Binding-site contacts:
Ligand atom C2 contacts residue LYS105 of chain 1.A at 3.6 Å.
Ligand atom HG contacts residue CYS162 of chain 1.A at 3.2 Å.
Ligand atom HG contacts residue ARG160 of chain 1.A at 4.5 Å.
Ligand atom C1 contacts residue LYS105 of chain 1.A at 3.4 Å.
Ligand atom C1 contacts residue EMT1 of chain 1.H at 3.3 Å.
Ligand atom C2 contacts residue THR178 of chain 1.A at 3.8 Å.
Ligand atom C2 contacts residue LYS107 of chain 1.A at 4.3 Å.
Ligand atom C2 contacts residue EMT1 of chain 1.H at 3.4 Å.
Ligand atom C1 contacts residue LYS107 of chain 1.A at 3.8 Å.
Ligand atom HG contacts residue ASP108 of chain 1.A at 3.0 Å.
Ligand atom HG contacts residue EMT1 of chain 1.H at 4.1 Å.
Ligand atom C1 contacts residue ASP108 of chain 1.A at 4.2 Å.
Ligand atom C1 contacts residue THR178 of chain 1.A at 4.2 Å.
Ligand atom C1 contacts residue CYS162 of chain 1.A at 3.6 Å (hydrophobic).

This small molecule binds to this protein.
Small molecule (SMILES): CC[Hg]Sc1ccccc1C(=O)O

Sequence of chain 1.A:
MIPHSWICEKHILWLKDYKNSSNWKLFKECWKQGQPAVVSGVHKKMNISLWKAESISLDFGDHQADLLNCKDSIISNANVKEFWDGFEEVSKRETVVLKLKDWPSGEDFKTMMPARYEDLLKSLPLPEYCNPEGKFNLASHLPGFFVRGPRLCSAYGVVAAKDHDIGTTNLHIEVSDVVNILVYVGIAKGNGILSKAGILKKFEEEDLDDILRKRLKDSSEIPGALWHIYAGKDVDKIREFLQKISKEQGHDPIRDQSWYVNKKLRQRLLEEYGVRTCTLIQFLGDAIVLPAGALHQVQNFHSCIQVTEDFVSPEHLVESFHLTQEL